Binding-site contacts:
Ligand atom N02 contacts residue HEM1 of chain 1.Z at 3.7 Å.
Ligand atom C31 contacts residue ARG325 of chain 1.C at 4.1 Å.
Ligand atom C06 contacts residue HEM1 of chain 1.Z at 3.6 Å.
Ligand atom C03 contacts residue HEM1 of chain 1.Z at 3.0 Å.
Ligand atom C26 contacts residue HEM1 of chain 1.Z at 2.9 Å.
Ligand atom C25 contacts residue TRP407 of chain 1.C at 4.0 Å (hydrophobic).
Ligand atom C26 contacts residue TRP407 of chain 1.C at 3.9 Å (hydrophobic).
Ligand atom C27 contacts residue VAL64 of chain 1.C at 4.1 Å (hydrophobic).
Ligand atom C27 contacts residue PHE65 of chain 1.C at 3.7 Å (hydrophobic).
Ligand atom N01 contacts residue GLU321 of chain 1.C at 2.8 Å (salt-bridge).
Ligand atom N02 contacts residue TYR317 of chain 1.C at 3.9 Å.
Ligand atom C02 contacts residue GLU321 of chain 1.C at 3.5 Å.
Ligand atom C07 contacts residue VAL296 of chain 1.C at 3.3 Å (hydrophobic).
Ligand atom C05 contacts residue HEM1 of chain 1.Z at 3.8 Å.
Ligand atom C10 contacts residue HEM1 of chain 1.Z at 4.0 Å.
Ligand atom C04 contacts residue HEM1 of chain 1.Z at 3.2 Å.
Ligand atom C02 contacts residue TRP316 of chain 1.C at 4.0 Å (hydrophobic).
Ligand atom N02 contacts residue GLU321 of chain 1.C at 2.8 Å (salt-bridge).
Ligand atom C02 contacts residue HEM1 of chain 1.Z at 3.8 Å.
Ligand atom N02 contacts residue PRO294 of chain 1.C at 3.8 Å.
Ligand atom C11 contacts residue HEM1 of chain 1.Z at 3.1 Å.
Ligand atom C21 contacts residue HEM1 of chain 1.Z at 3.2 Å.
Ligand atom C07 contacts residue HEM1 of chain 1.Z at 3.5 Å.
Ligand atom C06 contacts residue VAL296 of chain 1.C at 3.6 Å (hydrophobic).
Ligand atom C22 contacts residue HEM1 of chain 1.Z at 2.8 Å.
Ligand atom C21 contacts residue TRP407 of chain 1.C at 3.8 Å (hydrophobic).
Ligand atom C23 contacts residue H4B1 of chain 1.AA at 3.8 Å.
Ligand atom C08 contacts residue HEM1 of chain 1.Z at 3.6 Å.
Ligand atom C06 contacts residue PHE313 of chain 1.C at 3.7 Å (hydrophobic).
Ligand atom C09 contacts residue HEM1 of chain 1.Z at 3.4 Å.
Ligand atom C09 contacts residue GLU321 of chain 1.C at 3.5 Å.
Ligand atom C29 contacts residue H4B1 of chain 1.AA at 3.7 Å.
Ligand atom C02 contacts residue PRO294 of chain 1.C at 4.1 Å (hydrophobic).
Ligand atom N02 contacts residue TRP316 of chain 1.C at 2.8 Å (h-bond).
Ligand atom O12 contacts residue TRP407 of chain 1.C at 4.0 Å.
Ligand atom C10 contacts residue GLU321 of chain 1.C at 3.5 Å.
Ligand atom C28 contacts residue PHE65 of chain 1.C at 3.4 Å (hydrophobic).
Ligand atom O12 contacts residue HEM1 of chain 1.Z at 2.8 Å (h-bond).
Ligand atom C23 contacts residue HEM1 of chain 1.Z at 4.0 Å.
Ligand atom C08 contacts residue VAL296 of chain 1.C at 3.7 Å (hydrophobic).

The protein below binds the small molecule below.
Small molecule (SMILES): CCc1cc(CNC)cc(OCc2ccc3ccc(N)nc3c2)c1

Sequence of chain 1.C:
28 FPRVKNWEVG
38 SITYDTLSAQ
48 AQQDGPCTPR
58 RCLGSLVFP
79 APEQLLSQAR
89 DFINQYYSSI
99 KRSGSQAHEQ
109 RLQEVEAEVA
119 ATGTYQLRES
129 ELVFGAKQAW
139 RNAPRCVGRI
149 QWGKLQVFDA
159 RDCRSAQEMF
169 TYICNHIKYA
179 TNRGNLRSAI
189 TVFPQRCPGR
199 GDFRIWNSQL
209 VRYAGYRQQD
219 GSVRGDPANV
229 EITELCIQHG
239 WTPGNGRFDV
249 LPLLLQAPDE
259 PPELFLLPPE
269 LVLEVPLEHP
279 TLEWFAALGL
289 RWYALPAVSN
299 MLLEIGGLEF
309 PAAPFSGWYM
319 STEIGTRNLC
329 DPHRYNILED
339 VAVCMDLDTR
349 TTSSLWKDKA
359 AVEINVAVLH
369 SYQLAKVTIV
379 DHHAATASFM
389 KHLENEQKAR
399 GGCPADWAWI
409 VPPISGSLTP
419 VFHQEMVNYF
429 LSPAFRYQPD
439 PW